Sequence of chain 1.A:
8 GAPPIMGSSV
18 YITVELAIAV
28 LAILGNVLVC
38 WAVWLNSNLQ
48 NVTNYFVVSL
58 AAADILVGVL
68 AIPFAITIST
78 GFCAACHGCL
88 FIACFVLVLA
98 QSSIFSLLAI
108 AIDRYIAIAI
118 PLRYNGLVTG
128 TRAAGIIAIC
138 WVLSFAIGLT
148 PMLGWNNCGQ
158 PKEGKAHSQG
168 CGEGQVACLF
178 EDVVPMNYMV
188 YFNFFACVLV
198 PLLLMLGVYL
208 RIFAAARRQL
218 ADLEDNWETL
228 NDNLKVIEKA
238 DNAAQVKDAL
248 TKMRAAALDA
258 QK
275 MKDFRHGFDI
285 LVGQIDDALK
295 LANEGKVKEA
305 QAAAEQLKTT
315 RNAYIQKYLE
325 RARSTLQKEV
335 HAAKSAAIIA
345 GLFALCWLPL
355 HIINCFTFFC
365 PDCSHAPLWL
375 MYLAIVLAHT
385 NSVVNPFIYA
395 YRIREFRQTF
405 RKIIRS

Binding-site contacts:
Ligand atom C11 contacts residue PHE360 of chain 1.A at 4.3 Å (hydrophobic).
Ligand atom C1 contacts residue ALA370 of chain 1.A at 4.4 Å (hydrophobic).
Ligand atom C19 contacts residue OLA1 of chain 1.H at 4.0 Å.
Ligand atom C18 contacts residue OLA1 of chain 1.H at 4.0 Å.
Ligand atom C19 contacts residue ALA370 of chain 1.A at 4.2 Å (hydrophobic).
Ligand atom C24 contacts residue ILE356 of chain 1.A at 4.5 Å (hydrophobic).
Ligand atom C18 contacts residue LEU374 of chain 1.A at 4.0 Å (hydrophobic).
Ligand atom C26 contacts residue LEU352 of chain 1.A at 3.9 Å (hydrophobic).
Ligand atom O1 contacts residue CYS367 of chain 1.A at 3.7 Å.
Ligand atom O1 contacts residue OLA1 of chain 1.H at 3.9 Å.
Ligand atom C19 contacts residue PRO371 of chain 1.A at 4.4 Å (hydrophobic).
Ligand atom C26 contacts residue PRO353 of chain 1.A at 4.3 Å (hydrophobic).
Ligand atom O1 contacts residue SER368 of chain 1.A at 2.7 Å (h-bond).
Ligand atom C2 contacts residue ALA370 of chain 1.A at 4.0 Å (hydrophobic).
Ligand atom C11 contacts residue ILE357 of chain 1.A at 3.9 Å (hydrophobic).
Ligand atom C23 contacts residue PRO353 of chain 1.A at 4.3 Å (hydrophobic).
Ligand atom C12 contacts residue ILE356 of chain 1.A at 4.4 Å (hydrophobic).
Ligand atom C3 contacts residue OLA1 of chain 1.H at 4.4 Å.
Ligand atom C27 contacts residue PRO353 of chain 1.A at 4.2 Å (hydrophobic).
Ligand atom C9 contacts residue PHE360 of chain 1.A at 4.3 Å (hydrophobic).
Ligand atom C3 contacts residue SER368 of chain 1.A at 3.5 Å.
Ligand atom C23 contacts residue ILE356 of chain 1.A at 4.2 Å (hydrophobic).
Ligand atom C27 contacts residue LEU349 of chain 1.A at 3.9 Å (hydrophobic).
Ligand atom C21 contacts residue PRO353 of chain 1.A at 3.6 Å (hydrophobic).
Ligand atom C21 contacts residue ILE356 of chain 1.A at 4.2 Å (hydrophobic).
Ligand atom C12 contacts residue ILE357 of chain 1.A at 3.9 Å (hydrophobic).
Ligand atom C4 contacts residue OLA1 of chain 1.H at 4.1 Å.
Ligand atom C3 contacts residue CYS367 of chain 1.A at 4.1 Å (hydrophobic).
Ligand atom C12 contacts residue PHE360 of chain 1.A at 4.3 Å (hydrophobic).
Ligand atom C26 contacts residue ILE356 of chain 1.A at 4.4 Å (hydrophobic).
Ligand atom C11 contacts residue LEU374 of chain 1.A at 4.2 Å (hydrophobic).
Ligand atom C1 contacts residue PHE360 of chain 1.A at 3.9 Å (hydrophobic).
Ligand atom C2 contacts residue SER368 of chain 1.A at 3.2 Å.
Ligand atom C19 contacts residue LEU374 of chain 1.A at 3.8 Å (hydrophobic).

This protein binds this small molecule.
Small molecule (SMILES): CC(C)CCC[C@@H](C)[C@H]1CC[C@H]2[C@@H]3CC=C4C[C@@H](O)CC[C@]4(C)[C@H]3CC[C@]12C